This small molecule binds to this protein.
Small molecule (SMILES): CC(=O)N[C@@H]1[C@@H](O)[C@H](O)[C@@H](CO)O[C@H]1O

Binding-site contacts:
Ligand atom O6 contacts residue ASN368 of chain 1.C at 3.7 Å.
Ligand atom C2 contacts residue ASN368 of chain 1.C at 2.4 Å.
Ligand atom C3 contacts residue ASN368 of chain 1.C at 3.8 Å.
Ligand atom C1 contacts residue ASN368 of chain 1.C at 1.4 Å.
Ligand atom C6 contacts residue THR370 of chain 1.C at 3.9 Å.
Ligand atom C5 contacts residue ASN368 of chain 1.C at 3.6 Å.
Ligand atom C7 contacts residue ILE373 of chain 1.C at 4.3 Å (hydrophobic).
Ligand atom O7 contacts residue HIS371 of chain 1.C at 3.1 Å.
Ligand atom C7 contacts residue ASN368 of chain 1.C at 3.7 Å.
Ligand atom O6 contacts residue THR370 of chain 1.C at 3.2 Å.
Ligand atom C8 contacts residue ILE373 of chain 1.C at 3.6 Å (hydrophobic).
Ligand atom O3 contacts residue HIS371 of chain 1.C at 3.0 Å.
Ligand atom C5 contacts residue THR370 of chain 1.C at 4.5 Å.
Ligand atom O4 contacts residue HIS371 of chain 1.C at 4.4 Å.
Ligand atom C4 contacts residue ASN368 of chain 1.C at 4.1 Å.
Ligand atom O7 contacts residue ASN368 of chain 1.C at 4.3 Å.
Ligand atom N2 contacts residue ASN368 of chain 1.C at 2.9 Å (h-bond).
Ligand atom C7 contacts residue HIS371 of chain 1.C at 4.0 Å.
Ligand atom O6 contacts residue GLY369 of chain 1.C at 3.4 Å.
Ligand atom N2 contacts residue HIS371 of chain 1.C at 4.3 Å.
Ligand atom O5 contacts residue ASN368 of chain 1.C at 2.3 Å (h-bond).
Ligand atom C4 contacts residue THR370 of chain 1.C at 4.1 Å.
Ligand atom C2 contacts residue HIS371 of chain 1.C at 3.6 Å.
Ligand atom C3 contacts residue HIS371 of chain 1.C at 3.6 Å.
Ligand atom C4 contacts residue HIS371 of chain 1.C at 3.7 Å.

Sequence of chain 1.C:
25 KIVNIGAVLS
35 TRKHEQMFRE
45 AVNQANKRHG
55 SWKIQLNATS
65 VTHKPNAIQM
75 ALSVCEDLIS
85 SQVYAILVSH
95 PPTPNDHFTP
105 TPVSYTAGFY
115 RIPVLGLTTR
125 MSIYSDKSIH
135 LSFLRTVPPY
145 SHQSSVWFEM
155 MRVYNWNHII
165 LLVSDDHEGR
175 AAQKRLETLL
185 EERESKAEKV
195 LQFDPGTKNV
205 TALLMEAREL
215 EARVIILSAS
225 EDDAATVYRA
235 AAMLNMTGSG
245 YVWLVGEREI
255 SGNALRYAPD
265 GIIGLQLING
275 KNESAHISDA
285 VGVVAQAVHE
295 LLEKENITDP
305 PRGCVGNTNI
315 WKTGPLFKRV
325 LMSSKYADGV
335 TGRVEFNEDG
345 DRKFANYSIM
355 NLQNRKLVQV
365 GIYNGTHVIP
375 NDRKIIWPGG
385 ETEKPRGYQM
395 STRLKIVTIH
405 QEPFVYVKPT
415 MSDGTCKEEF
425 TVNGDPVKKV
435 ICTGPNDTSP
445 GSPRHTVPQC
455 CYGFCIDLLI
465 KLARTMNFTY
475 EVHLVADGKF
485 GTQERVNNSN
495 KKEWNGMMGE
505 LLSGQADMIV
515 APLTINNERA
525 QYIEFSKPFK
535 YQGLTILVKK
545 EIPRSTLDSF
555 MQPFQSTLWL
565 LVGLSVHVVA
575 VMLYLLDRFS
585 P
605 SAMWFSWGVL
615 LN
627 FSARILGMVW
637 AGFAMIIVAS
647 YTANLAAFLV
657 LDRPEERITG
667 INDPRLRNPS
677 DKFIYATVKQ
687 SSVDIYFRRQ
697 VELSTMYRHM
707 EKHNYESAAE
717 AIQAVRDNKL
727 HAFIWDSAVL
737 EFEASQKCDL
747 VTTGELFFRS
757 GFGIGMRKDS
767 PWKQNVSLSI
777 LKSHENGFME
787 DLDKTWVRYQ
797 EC